This protein binds this small molecule.
Small molecule (SMILES): CN(C)c1ccc2nc3ccc(N(C)C)cc3[s+]c2c1

Sequence of chain 2.A:
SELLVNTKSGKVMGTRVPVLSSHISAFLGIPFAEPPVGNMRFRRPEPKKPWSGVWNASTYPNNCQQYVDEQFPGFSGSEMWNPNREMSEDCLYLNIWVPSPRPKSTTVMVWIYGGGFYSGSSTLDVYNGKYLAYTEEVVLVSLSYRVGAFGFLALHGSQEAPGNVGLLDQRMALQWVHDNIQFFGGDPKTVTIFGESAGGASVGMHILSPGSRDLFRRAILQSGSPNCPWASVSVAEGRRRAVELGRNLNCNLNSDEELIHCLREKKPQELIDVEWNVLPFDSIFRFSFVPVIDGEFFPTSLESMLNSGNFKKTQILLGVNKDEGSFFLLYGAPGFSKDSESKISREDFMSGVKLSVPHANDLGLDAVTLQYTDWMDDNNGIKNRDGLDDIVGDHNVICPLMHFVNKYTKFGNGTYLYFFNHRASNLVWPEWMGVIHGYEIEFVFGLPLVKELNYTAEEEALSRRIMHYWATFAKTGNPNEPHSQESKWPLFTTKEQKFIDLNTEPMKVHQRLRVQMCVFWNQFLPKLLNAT

Binding-site contacts:
Ligand atom C7 contacts residue TRP279 of chain 2.A at 3.8 Å (hydrophobic).
Ligand atom C4 contacts residue TRP279 of chain 2.A at 3.8 Å (hydrophobic).
Ligand atom N6 contacts residue TRP279 of chain 2.A at 3.7 Å.
Ligand atom N15 contacts residue TRP279 of chain 2.A at 3.7 Å.
Ligand atom C20 contacts residue PHE331 of chain 2.A at 3.7 Å (hydrophobic).
Ligand atom N6 contacts residue PGE1 of chain 2.V at 3.7 Å.
Ligand atom C10 contacts residue TRP279 of chain 2.A at 3.6 Å (hydrophobic).
Ligand atom C17 contacts residue TRP279 of chain 2.A at 3.9 Å (hydrophobic).
Ligand atom S3 contacts residue TRP279 of chain 2.A at 4.1 Å.
Ligand atom C2 contacts residue TYR334 of chain 2.A at 3.8 Å (hydrophobic).
Ligand atom C10 contacts residue PGE1 of chain 2.V at 3.2 Å.
Ligand atom C16 contacts residue PEG1 of chain 2.G at 3.9 Å.
Ligand atom N18 contacts residue PGE1 of chain 2.R at 3.6 Å.
Ligand atom C1 contacts residue TRP279 of chain 2.A at 3.9 Å (hydrophobic).
Ligand atom S3 contacts residue TYR70 of chain 2.A at 3.5 Å.
Ligand atom C19 contacts residue TYR121 of chain 2.A at 3.7 Å (hydrophobic).
Ligand atom C12 contacts residue TYR334 of chain 2.A at 3.6 Å (hydrophobic).
Ligand atom C5 contacts residue TRP279 of chain 2.A at 3.9 Å (hydrophobic).
Ligand atom C5 contacts residue PGE1 of chain 2.V at 4.1 Å.
Ligand atom C4 contacts residue TYR70 of chain 2.A at 4.0 Å (hydrophobic).
Ligand atom C13 contacts residue TYR334 of chain 2.A at 3.8 Å (hydrophobic).
Ligand atom C19 contacts residue PGE1 of chain 2.R at 3.8 Å.
Ligand atom N18 contacts residue TYR121 of chain 2.A at 3.7 Å.
Ligand atom C9 contacts residue PGE1 of chain 2.V at 3.6 Å.
Ligand atom C11 contacts residue TYR121 of chain 2.A at 3.6 Å (hydrophobic).
Ligand atom C9 contacts residue TRP279 of chain 2.A at 3.5 Å (hydrophobic).
Ligand atom C8 contacts residue TRP279 of chain 2.A at 3.6 Å (hydrophobic).
Ligand atom C20 contacts residue PGE1 of chain 2.R at 3.1 Å.
Ligand atom C20 contacts residue PHE330 of chain 2.A at 3.9 Å (hydrophobic).
Ligand atom C14 contacts residue TYR334 of chain 2.A at 4.0 Å (hydrophobic).
Ligand atom C16 contacts residue TYR70 of chain 2.A at 3.5 Å (hydrophobic).
Ligand atom C8 contacts residue PEG1 of chain 2.G at 3.6 Å.
Ligand atom C12 contacts residue TYR121 of chain 2.A at 3.6 Å (hydrophobic).
Ligand atom C7 contacts residue PEG1 of chain 2.G at 3.3 Å.
Ligand atom C11 contacts residue TYR334 of chain 2.A at 3.3 Å (hydrophobic).
Ligand atom C7 contacts residue TYR70 of chain 2.A at 3.4 Å (hydrophobic).
Ligand atom C19 contacts residue TYR334 of chain 2.A at 3.8 Å (hydrophobic).
Ligand atom N18 contacts residue TYR334 of chain 2.A at 3.9 Å.
Ligand atom N15 contacts residue PEG1 of chain 2.G at 3.9 Å.
Ligand atom C4 contacts residue PEG1 of chain 2.G at 3.8 Å.